Binding-site contacts:
Ligand atom C6 contacts residue THR66 of chain 1.A at 3.6 Å.
Ligand atom O3 contacts residue CYS259 of chain 1.A at 4.0 Å.
Ligand atom C8 contacts residue NAP1 of chain 1.D at 4.2 Å.
Ligand atom O1 contacts residue MET141 of chain 1.A at 4.0 Å.
Ligand atom O3 contacts residue NAP1 of chain 1.D at 3.1 Å (h-bond).
Ligand atom O1 contacts residue LEU296 of chain 1.A at 3.9 Å.
Ligand atom C6 contacts residue CYS60 of chain 1.A at 3.0 Å (hydrophobic).
Ligand atom C10 contacts residue LEU296 of chain 1.A at 4.2 Å (hydrophobic).
Ligand atom C18 contacts residue NAP1 of chain 1.D at 3.3 Å.
Ligand atom C3 contacts residue TYR57 of chain 1.A at 3.8 Å (hydrophobic).
Ligand atom C13 contacts residue TYR106 of chain 1.A at 3.9 Å (hydrophobic).
Ligand atom C5 contacts residue TYR57 of chain 1.A at 3.4 Å (hydrophobic).
Ligand atom N contacts residue TYR57 of chain 1.A at 4.1 Å.
Ligand atom C16 contacts residue MET141 of chain 1.A at 4.1 Å (hydrophobic).
Ligand atom CL contacts residue PHE105 of chain 1.A at 4.1 Å.
Ligand atom C17 contacts residue LEU294 of chain 1.A at 3.7 Å (hydrophobic).
Ligand atom C1 contacts residue TYR57 of chain 1.A at 3.5 Å (hydrophobic).
Ligand atom C16 contacts residue VAL295 of chain 1.A at 3.8 Å (hydrophobic).
Ligand atom C18 contacts residue TYR57 of chain 1.A at 4.1 Å (hydrophobic).
Ligand atom C contacts residue TYR57 of chain 1.A at 3.6 Å (hydrophobic).
Ligand atom O contacts residue CYS60 of chain 1.A at 4.0 Å.
Ligand atom C15 contacts residue TYR57 of chain 1.A at 3.4 Å (hydrophobic).
Ligand atom C4 contacts residue TYR57 of chain 1.A at 3.8 Å (hydrophobic).
Ligand atom O3 contacts residue TYR265 of chain 1.A at 3.5 Å (h-bond).
Ligand atom C14 contacts residue PHE105 of chain 1.A at 3.8 Å (hydrophobic).
Ligand atom C17 contacts residue NAP1 of chain 1.D at 3.6 Å.
Ligand atom O2 contacts residue NAP1 of chain 1.D at 2.8 Å (h-bond).
Ligand atom C16 contacts residue NAP1 of chain 1.D at 3.2 Å.
Ligand atom C14 contacts residue TYR57 of chain 1.A at 3.4 Å (hydrophobic).
Ligand atom C8 contacts residue LEU294 of chain 1.A at 4.1 Å (hydrophobic).
Ligand atom C11 contacts residue LEU296 of chain 1.A at 3.6 Å (hydrophobic).
Ligand atom C13 contacts residue PHE105 of chain 1.A at 4.2 Å (hydrophobic).
Ligand atom CL contacts residue TYR106 of chain 1.A at 3.0 Å.
Ligand atom C7 contacts residue LEU294 of chain 1.A at 3.8 Å (hydrophobic).
Ligand atom C9 contacts residue LEU296 of chain 1.A at 4.1 Å (hydrophobic).
Ligand atom C7 contacts residue TYR57 of chain 1.A at 4.1 Å (hydrophobic).
Ligand atom C2 contacts residue TYR57 of chain 1.A at 3.5 Å (hydrophobic).
Ligand atom CL contacts residue ILE71 of chain 1.A at 4.0 Å.
Ligand atom O2 contacts residue TYR57 of chain 1.A at 3.5 Å.
Ligand atom C12 contacts residue TYR106 of chain 1.A at 4.0 Å (hydrophobic).

The protein below binds the small molecule below.
Small molecule (SMILES): COc1ccc2c(c1)c(CC(=O)O)c(C)n2C(=O)c1ccc(Cl)cc1

Sequence of chain 1.A:
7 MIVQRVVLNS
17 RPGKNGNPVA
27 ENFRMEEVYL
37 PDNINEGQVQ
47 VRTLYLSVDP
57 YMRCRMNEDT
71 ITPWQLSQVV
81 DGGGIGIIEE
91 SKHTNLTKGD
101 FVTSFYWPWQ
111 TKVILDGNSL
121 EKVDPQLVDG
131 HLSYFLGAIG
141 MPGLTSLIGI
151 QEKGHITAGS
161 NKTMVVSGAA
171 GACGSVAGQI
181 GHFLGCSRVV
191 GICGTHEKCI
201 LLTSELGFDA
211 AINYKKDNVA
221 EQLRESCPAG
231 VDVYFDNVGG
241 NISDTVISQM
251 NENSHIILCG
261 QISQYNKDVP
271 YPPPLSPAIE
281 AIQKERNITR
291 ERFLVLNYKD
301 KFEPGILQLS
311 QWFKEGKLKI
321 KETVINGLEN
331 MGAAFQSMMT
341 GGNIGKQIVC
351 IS